Sequence of chain 1.D:
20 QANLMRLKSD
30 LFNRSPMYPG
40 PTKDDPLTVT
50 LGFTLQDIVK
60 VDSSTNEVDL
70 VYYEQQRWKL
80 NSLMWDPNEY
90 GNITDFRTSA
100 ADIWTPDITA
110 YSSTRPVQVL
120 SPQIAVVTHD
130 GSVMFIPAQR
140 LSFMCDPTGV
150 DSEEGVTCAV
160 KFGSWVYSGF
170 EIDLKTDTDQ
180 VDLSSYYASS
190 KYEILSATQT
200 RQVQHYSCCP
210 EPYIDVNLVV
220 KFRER

Sequence of chain 1.E:
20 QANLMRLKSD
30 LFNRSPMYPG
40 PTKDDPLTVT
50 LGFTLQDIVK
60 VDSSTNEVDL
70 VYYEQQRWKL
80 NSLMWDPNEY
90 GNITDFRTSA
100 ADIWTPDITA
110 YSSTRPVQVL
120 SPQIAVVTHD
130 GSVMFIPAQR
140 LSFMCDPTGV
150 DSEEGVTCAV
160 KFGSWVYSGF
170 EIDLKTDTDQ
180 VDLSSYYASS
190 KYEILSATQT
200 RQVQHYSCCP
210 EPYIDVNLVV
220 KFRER

Binding-site contacts:
Ligand atom C11 contacts residue ILE135 of chain 1.D at 4.1 Å (hydrophobic).
Ligand atom C9 contacts residue TYR212 of chain 1.E at 3.8 Å (hydrophobic).
Ligand atom C13 contacts residue MET133 of chain 1.D at 3.5 Å (hydrophobic).
Ligand atom C8 contacts residue SER163 of chain 1.E at 3.5 Å.
Ligand atom C5 contacts residue TYR205 of chain 1.E at 3.9 Å (hydrophobic).
Ligand atom C12 contacts residue TYR212 of chain 1.E at 3.1 Å (hydrophobic).
Ligand atom C5 contacts residue TYR72 of chain 1.D at 3.6 Å (hydrophobic).
Ligand atom O contacts residue VAL165 of chain 1.E at 3.5 Å.
Ligand atom C12 contacts residue TRP164 of chain 1.E at 4.1 Å (hydrophobic).
Ligand atom C13 contacts residue TYR212 of chain 1.E at 3.6 Å (hydrophobic).
Ligand atom C8 contacts residue TYR110 of chain 1.E at 3.4 Å (hydrophobic).
Ligand atom C2 contacts residue TRP164 of chain 1.E at 3.7 Å (hydrophobic).
Ligand atom C11 contacts residue TRP164 of chain 1.E at 3.4 Å (hydrophobic).
Ligand atom N1 contacts residue TRP164 of chain 1.E at 2.8 Å (h-bond).
Ligand atom C9 contacts residue TYR205 of chain 1.E at 4.1 Å (hydrophobic).
Ligand atom C1 contacts residue ILE135 of chain 1.D at 3.9 Å (hydrophobic).
Ligand atom C3 contacts residue CYS207 of chain 1.E at 3.7 Å (hydrophobic).
Ligand atom C10 contacts residue CYS207 of chain 1.E at 3.9 Å (hydrophobic).
Ligand atom O contacts residue ILE135 of chain 1.D at 3.6 Å.
Ligand atom C6 contacts residue TYR205 of chain 1.E at 3.9 Å (hydrophobic).
Ligand atom C8 contacts residue TRP164 of chain 1.E at 3.3 Å (hydrophobic).
Ligand atom C4 contacts residue TYR205 of chain 1.E at 3.7 Å (hydrophobic).
Ligand atom N contacts residue TRP164 of chain 1.E at 3.1 Å (h-bond).
Ligand atom C contacts residue TRP164 of chain 1.E at 3.5 Å (hydrophobic).
Ligand atom C contacts residue VAL165 of chain 1.E at 3.9 Å (hydrophobic).
Ligand atom C14 contacts residue VAL165 of chain 1.E at 3.9 Å (hydrophobic).
Ligand atom N contacts residue ILE135 of chain 1.D at 3.7 Å.
Ligand atom C11 contacts residue CYS208 of chain 1.E at 4.1 Å (hydrophobic).
Ligand atom C4 contacts residue CYS207 of chain 1.E at 3.9 Å (hydrophobic).
Ligand atom O contacts residue TRP164 of chain 1.E at 3.4 Å.
Ligand atom C1 contacts residue TRP164 of chain 1.E at 3.2 Å (hydrophobic).
Ligand atom C13 contacts residue VAL165 of chain 1.E at 3.9 Å (hydrophobic).
Ligand atom C10 contacts residue CYS208 of chain 1.E at 3.9 Å (hydrophobic).
Ligand atom C contacts residue ILE135 of chain 1.D at 3.8 Å (hydrophobic).
Ligand atom C7 contacts residue TRP164 of chain 1.E at 3.8 Å (hydrophobic).
Ligand atom C9 contacts residue TRP164 of chain 1.E at 3.5 Å (hydrophobic).
Ligand atom C10 contacts residue TRP164 of chain 1.E at 4.0 Å (hydrophobic).
Ligand atom C5 contacts residue CYS207 of chain 1.E at 3.9 Å (hydrophobic).
Ligand atom C14 contacts residue MET133 of chain 1.D at 3.9 Å (hydrophobic).
Ligand atom C12 contacts residue CYS208 of chain 1.E at 3.7 Å (hydrophobic).

A small-molecule ligand and the protein it binds are described below.
Small molecule (SMILES): C[C@@H]1C[C@@H]2[C@H]3Cn4c(cccc4=O)[C@@H](CN2C)[C@H]31